Sequence of chain 2.A:
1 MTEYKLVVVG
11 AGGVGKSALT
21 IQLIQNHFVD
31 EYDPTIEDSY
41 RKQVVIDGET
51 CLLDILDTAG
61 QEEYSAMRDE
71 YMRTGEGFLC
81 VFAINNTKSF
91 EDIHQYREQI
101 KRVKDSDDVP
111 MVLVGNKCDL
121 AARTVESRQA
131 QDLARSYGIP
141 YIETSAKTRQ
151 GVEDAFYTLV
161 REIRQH

Binding-site contacts:
Ligand atom O3' contacts residue ASP30 of chain 2.A at 2.9 Å (salt-bridge).
Ligand atom O1A contacts residue ALA18 of chain 2.A at 2.8 Å (h-bond).
Ligand atom O2B contacts residue MG1 of chain 2.C at 2.1 Å.
Ligand atom O1G contacts residue PRO34 of chain 2.A at 3.4 Å.
Ligand atom C2' contacts residue VAL29 of chain 2.A at 3.4 Å (hydrophobic).
Ligand atom N3B contacts residue MG1 of chain 2.C at 3.4 Å.
Ligand atom O1G contacts residue TYR32 of chain 2.A at 2.5 Å (h-bond).
Ligand atom N7 contacts residue ASN116 of chain 2.A at 3.1 Å (h-bond).
Ligand atom O1B contacts residue LYS16 of chain 2.A at 2.8 Å (salt-bridge).
Ligand atom O3A contacts residue GLY15 of chain 2.A at 3.2 Å (h-bond).
Ligand atom O2' contacts residue VAL29 of chain 2.A at 2.6 Å (h-bond).
Ligand atom O4' contacts residue LYS117 of chain 2.A at 3.2 Å (salt-bridge).
Ligand atom O2A contacts residue TYR32 of chain 2.A at 3.5 Å.
Ligand atom O6 contacts residue ASP119 of chain 2.A at 3.5 Å (salt-bridge).
Ligand atom PG contacts residue MG1 of chain 2.C at 3.2 Å.
Ligand atom N2 contacts residue LEU120 of chain 2.A at 3.5 Å.
Ligand atom O1B contacts residue GLY13 of chain 2.A at 3.5 Å (h-bond).
Ligand atom O3G contacts residue GLY60 of chain 2.A at 2.8 Å (h-bond).
Ligand atom O6 contacts residue ASN116 of chain 2.A at 3.3 Å (h-bond).
Ligand atom C3' contacts residue GLU31 of chain 2.A at 3.4 Å.
Ligand atom N3B contacts residue TYR32 of chain 2.A at 3.4 Å.
Ligand atom O1A contacts residue SER17 of chain 2.A at 3.4 Å (h-bond).
Ligand atom O2G contacts residue THR35 of chain 2.A at 2.9 Å (h-bond).
Ligand atom O6 contacts residue SER145 of chain 2.A at 3.4 Å.
Ligand atom O2' contacts residue PHE28 of chain 2.A at 3.2 Å.
Ligand atom O3G contacts residue LYS16 of chain 2.A at 2.6 Å (salt-bridge).
Ligand atom O1A contacts residue GLY15 of chain 2.A at 3.2 Å.
Ligand atom O3G contacts residue GLY12 of chain 2.A at 3.5 Å.
Ligand atom N2 contacts residue ASP119 of chain 2.A at 2.9 Å (salt-bridge).
Ligand atom PB contacts residue MG1 of chain 2.C at 3.2 Å.
Ligand atom O2B contacts residue SER17 of chain 2.A at 3.0 Å (h-bond).
Ligand atom O1B contacts residue VAL14 of chain 2.A at 3.2 Å (h-bond).
Ligand atom O6 contacts residue LYS117 of chain 2.A at 3.4 Å.
Ligand atom N3B contacts residue GLY13 of chain 2.A at 3.1 Å (h-bond).
Ligand atom N1 contacts residue ASP119 of chain 2.A at 2.8 Å (salt-bridge).
Ligand atom O1B contacts residue GLY15 of chain 2.A at 3.0 Å (h-bond).
Ligand atom O2' contacts residue ASP30 of chain 2.A at 3.0 Å (salt-bridge).
Ligand atom O2G contacts residue MG1 of chain 2.C at 2.0 Å.
Ligand atom O6 contacts residue ALA146 of chain 2.A at 2.9 Å (h-bond).
Ligand atom O2B contacts residue LYS16 of chain 2.A at 3.5 Å (salt-bridge).

This small molecule binds to this protein.
Small molecule (SMILES): Nc1nc2c(ncn2[C@@H]2O[C@H](CO[P](=O)(O)O[P](=O)(O)NP(=O)(O)O)[C@@H](O)[C@H]2O)c(=O)[nH]1